A protein and the small-molecule ligand that binds it are described below.
Small molecule (SMILES): CC(=O)N[C@@H](CO)C(=O)N[C@@H](CO)C(=O)N[C@H](C(=O)NCC=O)C(C)C

Binding-site contacts:
Ligand atom N contacts residue THR125 of chain 1.B at 4.0 Å.
Ligand atom O contacts residue A2G1 of chain 1.V at 3.5 Å.
Ligand atom C contacts residue THR125 of chain 1.B at 3.7 Å.
Ligand atom O contacts residue THR125 of chain 1.B at 3.3 Å (h-bond).
Ligand atom N contacts residue A2G1 of chain 1.V at 3.9 Å.
Ligand atom C contacts residue A2G1 of chain 1.V at 3.3 Å.
Ligand atom CA contacts residue THR125 of chain 1.B at 3.9 Å.
Ligand atom N contacts residue GLU126 of chain 1.B at 3.0 Å (salt-bridge).
Ligand atom CB contacts residue A2G1 of chain 1.V at 2.4 Å.
Ligand atom CB contacts residue TRP122 of chain 1.B at 4.5 Å (hydrophobic).
Ligand atom CA contacts residue A2G1 of chain 1.V at 3.3 Å.
Ligand atom N contacts residue GLU126 of chain 1.B at 4.3 Å.
Ligand atom C contacts residue GLU126 of chain 1.B at 3.6 Å.
Ligand atom CG2 contacts residue A2G1 of chain 1.V at 3.5 Å.
Ligand atom OG contacts residue A2G1 of chain 1.V at 1.4 Å.
Ligand atom OG contacts residue TRP122 of chain 1.B at 4.5 Å.
Ligand atom OG contacts residue GLU126 of chain 1.B at 2.7 Å (salt-bridge).
Ligand atom CA contacts residue GLU126 of chain 1.B at 3.3 Å.
Ligand atom CB contacts residue GLU126 of chain 1.B at 3.4 Å.
Ligand atom N contacts residue A2G1 of chain 1.V at 4.0 Å.

Sequence of chain 1.B:
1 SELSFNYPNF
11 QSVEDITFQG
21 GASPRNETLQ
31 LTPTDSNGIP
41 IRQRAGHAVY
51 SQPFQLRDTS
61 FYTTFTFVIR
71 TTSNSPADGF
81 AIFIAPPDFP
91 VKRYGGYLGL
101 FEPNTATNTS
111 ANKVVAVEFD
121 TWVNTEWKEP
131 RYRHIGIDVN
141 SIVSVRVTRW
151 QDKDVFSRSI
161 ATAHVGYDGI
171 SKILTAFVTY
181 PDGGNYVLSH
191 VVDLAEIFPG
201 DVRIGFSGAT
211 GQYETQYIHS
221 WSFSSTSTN